Binding-site contacts:
Ligand atom C5 contacts residue PHE131 of chain 1.B at 3.4 Å (hydrophobic).
Ligand atom C11 contacts residue ASP86 of chain 1.B at 3.8 Å.
Ligand atom N4 contacts residue THR177 of chain 1.B at 3.7 Å.
Ligand atom C1 contacts residue ASN44 of chain 1.B at 3.8 Å.
Ligand atom CL2 contacts residue TYR132 of chain 1.B at 3.8 Å.
Ligand atom N5 contacts residue GLY90 of chain 1.B at 3.0 Å (h-bond).
Ligand atom N2 contacts residue THR177 of chain 1.B at 3.5 Å (h-bond).
Ligand atom C3 contacts residue ASN44 of chain 1.B at 3.8 Å.
Ligand atom C2 contacts residue ASN44 of chain 1.B at 3.5 Å.
Ligand atom C14 contacts residue ASN44 of chain 1.B at 3.4 Å.
Ligand atom C18 contacts residue ALA48 of chain 1.B at 3.8 Å (hydrophobic).
Ligand atom CL1 contacts residue PHE131 of chain 1.B at 3.9 Å.
Ligand atom C19 contacts residue ASP95 of chain 1.B at 3.4 Å.
Ligand atom C9 contacts residue GLY90 of chain 1.B at 3.8 Å.
Ligand atom N7 contacts residue ASN44 of chain 1.B at 3.4 Å (h-bond).
Ligand atom F2 contacts residue ILE89 of chain 1.B at 3.1 Å.
Ligand atom C15 contacts residue ASN44 of chain 1.B at 3.6 Å.
Ligand atom N2 contacts residue ALA48 of chain 1.B at 3.4 Å.
Ligand atom F1 contacts residue LYS51 of chain 1.B at 3.6 Å.
Ligand atom CL2 contacts residue PHE131 of chain 1.B at 3.5 Å.
Ligand atom O2 contacts residue ASN44 of chain 1.B at 3.4 Å.
Ligand atom N5 contacts residue MET91 of chain 1.B at 3.5 Å.
Ligand atom C17 contacts residue LYS51 of chain 1.B at 3.4 Å.
Ligand atom CL1 contacts residue LEU100 of chain 1.B at 3.9 Å.
Ligand atom N7 contacts residue ASP47 of chain 1.B at 3.6 Å.
Ligand atom CL2 contacts residue ASN99 of chain 1.B at 3.5 Å.
Ligand atom C9 contacts residue MET91 of chain 1.B at 3.8 Å (hydrophobic).
Ligand atom C13 contacts residue MET91 of chain 1.B at 3.2 Å (hydrophobic).
Ligand atom C19 contacts residue GLY90 of chain 1.B at 3.5 Å.
Ligand atom N4 contacts residue SER45 of chain 1.B at 3.5 Å (h-bond).
Ligand atom C5 contacts residue LEU100 of chain 1.B at 3.5 Å (hydrophobic).
Ligand atom CL1 contacts residue MET91 of chain 1.B at 3.8 Å.
Ligand atom N1 contacts residue MET91 of chain 1.B at 3.4 Å.
Ligand atom N7 contacts residue ALA48 of chain 1.B at 3.8 Å.
Ligand atom C4 contacts residue PHE131 of chain 1.B at 3.5 Å (hydrophobic).
Ligand atom N4 contacts residue ASP86 of chain 1.B at 2.6 Å (salt-bridge).
Ligand atom O1 contacts residue ASN99 of chain 1.B at 2.8 Å (h-bond).
Ligand atom O1 contacts residue MET91 of chain 1.B at 3.6 Å.
Ligand atom C8 contacts residue MET91 of chain 1.B at 3.6 Å (hydrophobic).
Ligand atom N3 contacts residue ASN44 of chain 1.B at 3.5 Å.

Sequence of chain 1.B:
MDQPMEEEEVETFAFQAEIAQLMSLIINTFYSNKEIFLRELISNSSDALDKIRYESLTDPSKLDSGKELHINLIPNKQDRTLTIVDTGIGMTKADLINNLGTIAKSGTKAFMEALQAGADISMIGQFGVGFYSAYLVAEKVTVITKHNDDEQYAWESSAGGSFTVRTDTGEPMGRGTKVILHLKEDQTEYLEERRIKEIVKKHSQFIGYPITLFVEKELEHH

The protein below binds the small molecule below.
Small molecule (SMILES): CC(F)(F)CNC(=O)N1Cc2nc(N)nc(-c3c(Cl)cc(Cl)cc3OCCn3cccn3)c2C1